A protein and the small-molecule ligand that binds it are described below.
Small molecule (SMILES): CC(C)C[C@@H](C=O)NC(=O)CNC(=O)[C@H](CC(C)C)NC(=O)[C@H](CC(C)C)NC(=O)CNC(=O)[C@H](C)NC(=O)[C@@H](N)CO

Sequence of chain 1.B:
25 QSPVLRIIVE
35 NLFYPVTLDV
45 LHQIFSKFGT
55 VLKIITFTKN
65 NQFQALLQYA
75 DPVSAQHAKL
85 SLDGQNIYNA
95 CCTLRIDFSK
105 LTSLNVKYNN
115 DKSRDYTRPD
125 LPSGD

Binding-site contacts:
Ligand atom O contacts residue ALA94 of chain 1.B at 4.0 Å.
Ligand atom CG contacts residue ILE48 of chain 1.B at 4.2 Å (hydrophobic).
Ligand atom C contacts residue ASN90 of chain 1.B at 3.9 Å.
Ligand atom O contacts residue ASN93 of chain 1.B at 4.0 Å.
Ligand atom N contacts residue ILE91 of chain 1.B at 2.9 Å (h-bond).
Ligand atom O contacts residue ASN90 of chain 1.B at 3.5 Å (h-bond).
Ligand atom CA contacts residue ASN93 of chain 1.B at 3.7 Å.
Ligand atom CD1 contacts residue LEU86 of chain 1.B at 3.6 Å (hydrophobic).
Ligand atom C contacts residue ILE91 of chain 1.B at 3.8 Å (hydrophobic).
Ligand atom CA contacts residue ASN90 of chain 1.B at 4.2 Å.
Ligand atom OG contacts residue ASN90 of chain 1.B at 4.3 Å.
Ligand atom N contacts residue ASN93 of chain 1.B at 4.0 Å.
Ligand atom CB contacts residue ASN90 of chain 1.B at 4.0 Å.
Ligand atom CD1 contacts residue LEU98 of chain 1.B at 3.9 Å (hydrophobic).
Ligand atom CA contacts residue ILE91 of chain 1.B at 3.6 Å (hydrophobic).
Ligand atom CD1 contacts residue ASN90 of chain 1.B at 4.0 Å.
Ligand atom N contacts residue TYR92 of chain 1.B at 4.3 Å.
Ligand atom CB contacts residue ILE91 of chain 1.B at 3.8 Å (hydrophobic).
Ligand atom N contacts residue ASN90 of chain 1.B at 3.2 Å (h-bond).
Ligand atom CB contacts residue ASN90 of chain 1.B at 3.5 Å.
Ligand atom CD2 contacts residue GLN47 of chain 1.B at 3.2 Å.
Ligand atom C contacts residue ASN90 of chain 1.B at 4.0 Å.
Ligand atom CG contacts residue ILE91 of chain 1.B at 4.3 Å (hydrophobic).
Ligand atom CB contacts residue TYR92 of chain 1.B at 3.9 Å (hydrophobic).
Ligand atom CA contacts residue ASN90 of chain 1.B at 4.2 Å.
Ligand atom CD1 contacts residue GLN47 of chain 1.B at 4.2 Å.
Ligand atom CD2 contacts residue LEU86 of chain 1.B at 4.0 Å (hydrophobic).
Ligand atom CD1 contacts residue ILE48 of chain 1.B at 3.7 Å (hydrophobic).
Ligand atom O contacts residue TYR92 of chain 1.B at 4.2 Å.
Ligand atom O contacts residue TYR92 of chain 1.B at 4.0 Å.
Ligand atom CG contacts residue ASN90 of chain 1.B at 3.3 Å.
Ligand atom CD1 contacts residue TYR38 of chain 1.B at 3.9 Å (hydrophobic).
Ligand atom C contacts residue ILE91 of chain 1.B at 3.5 Å (hydrophobic).
Ligand atom CA contacts residue TYR92 of chain 1.B at 3.7 Å (hydrophobic).
Ligand atom CD1 contacts residue VAL44 of chain 1.B at 3.3 Å (hydrophobic).
Ligand atom O contacts residue ILE91 of chain 1.B at 3.7 Å.
Ligand atom CA contacts residue ASN90 of chain 1.B at 3.6 Å.
Ligand atom CA contacts residue ILE91 of chain 1.B at 3.7 Å (hydrophobic).
Ligand atom CD1 contacts residue TYR92 of chain 1.B at 3.9 Å (hydrophobic).
Ligand atom O contacts residue ASN90 of chain 1.B at 3.1 Å (h-bond).